Binding-site contacts:
Ligand atom O2 contacts residue ARG20 of chain 1.B at 4.0 Å.
Ligand atom O3 contacts residue TYR49 of chain 1.B at 4.3 Å.
Ligand atom O2 contacts residue THR21 of chain 1.B at 3.5 Å (h-bond).
Ligand atom O2 contacts residue GLU22 of chain 1.B at 4.3 Å.
Ligand atom C2 contacts residue GLU22 of chain 1.B at 4.5 Å.
Ligand atom O1 contacts residue TYR49 of chain 1.B at 3.3 Å.
Ligand atom O1 contacts residue ARG20 of chain 1.B at 3.6 Å.
Ligand atom S1 contacts residue ARG20 of chain 1.B at 3.9 Å.
Ligand atom N1 contacts residue ARG20 of chain 1.B at 3.5 Å (salt-bridge).

This protein binds this small molecule.
Small molecule (SMILES): NS(=O)(=O)c1ccccc1OC(F)F

Sequence of chain 1.B:
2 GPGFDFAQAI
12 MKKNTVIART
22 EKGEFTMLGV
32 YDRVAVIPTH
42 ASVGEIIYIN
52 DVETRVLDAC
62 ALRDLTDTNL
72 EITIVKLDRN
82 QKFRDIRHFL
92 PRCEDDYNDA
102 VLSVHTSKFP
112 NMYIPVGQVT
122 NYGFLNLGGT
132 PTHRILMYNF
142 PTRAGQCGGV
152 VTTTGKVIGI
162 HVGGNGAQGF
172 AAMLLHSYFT